This protein binds this small molecule.
Small molecule (SMILES): CC(=O)N[C@@H]1[C@@H](O)[C@H](O)[C@@H](CO)O[C@H]1O

Binding-site contacts:
Ligand atom C5 contacts residue SER61 of chain 2.A at 3.9 Å.
Ligand atom C2 contacts residue SER61 of chain 2.A at 4.5 Å.
Ligand atom C6 contacts residue THR62 of chain 2.A at 4.2 Å.
Ligand atom N2 contacts residue ASN59 of chain 2.A at 2.9 Å (h-bond).
Ligand atom C5 contacts residue ASN59 of chain 2.A at 3.8 Å.
Ligand atom C4 contacts residue ASN59 of chain 2.A at 4.3 Å.
Ligand atom C5 contacts residue THR62 of chain 2.A at 4.4 Å.
Ligand atom C7 contacts residue ASN59 of chain 2.A at 3.4 Å.
Ligand atom C1 contacts residue ASN59 of chain 2.A at 1.5 Å.
Ligand atom O7 contacts residue ASN59 of chain 2.A at 3.3 Å (h-bond).
Ligand atom C1 contacts residue SER61 of chain 2.A at 3.3 Å.
Ligand atom O5 contacts residue ASN59 of chain 2.A at 2.4 Å (h-bond).
Ligand atom C2 contacts residue ASN59 of chain 2.A at 2.5 Å.
Ligand atom O5 contacts residue SER61 of chain 2.A at 3.7 Å.
Ligand atom C3 contacts residue ASN59 of chain 2.A at 3.8 Å.

Sequence of chain 2.A:
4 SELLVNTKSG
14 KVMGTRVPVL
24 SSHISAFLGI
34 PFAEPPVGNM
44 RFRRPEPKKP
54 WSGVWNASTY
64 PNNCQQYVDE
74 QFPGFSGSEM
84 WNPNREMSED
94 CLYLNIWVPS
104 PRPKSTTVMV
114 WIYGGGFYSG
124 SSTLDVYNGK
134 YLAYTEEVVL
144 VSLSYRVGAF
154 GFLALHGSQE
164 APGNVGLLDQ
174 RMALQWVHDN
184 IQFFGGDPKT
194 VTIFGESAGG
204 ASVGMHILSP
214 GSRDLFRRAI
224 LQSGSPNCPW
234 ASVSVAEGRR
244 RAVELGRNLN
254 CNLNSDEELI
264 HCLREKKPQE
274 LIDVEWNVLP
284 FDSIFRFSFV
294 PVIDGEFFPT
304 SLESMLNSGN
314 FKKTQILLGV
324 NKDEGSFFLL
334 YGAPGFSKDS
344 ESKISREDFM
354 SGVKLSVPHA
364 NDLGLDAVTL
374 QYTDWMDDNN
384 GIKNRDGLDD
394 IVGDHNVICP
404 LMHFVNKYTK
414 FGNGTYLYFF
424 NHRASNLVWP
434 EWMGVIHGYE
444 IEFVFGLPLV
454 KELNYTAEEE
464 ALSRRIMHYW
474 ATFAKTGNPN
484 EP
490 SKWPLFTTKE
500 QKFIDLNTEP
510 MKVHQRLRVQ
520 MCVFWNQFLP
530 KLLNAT